Sequence of chain 1.A:
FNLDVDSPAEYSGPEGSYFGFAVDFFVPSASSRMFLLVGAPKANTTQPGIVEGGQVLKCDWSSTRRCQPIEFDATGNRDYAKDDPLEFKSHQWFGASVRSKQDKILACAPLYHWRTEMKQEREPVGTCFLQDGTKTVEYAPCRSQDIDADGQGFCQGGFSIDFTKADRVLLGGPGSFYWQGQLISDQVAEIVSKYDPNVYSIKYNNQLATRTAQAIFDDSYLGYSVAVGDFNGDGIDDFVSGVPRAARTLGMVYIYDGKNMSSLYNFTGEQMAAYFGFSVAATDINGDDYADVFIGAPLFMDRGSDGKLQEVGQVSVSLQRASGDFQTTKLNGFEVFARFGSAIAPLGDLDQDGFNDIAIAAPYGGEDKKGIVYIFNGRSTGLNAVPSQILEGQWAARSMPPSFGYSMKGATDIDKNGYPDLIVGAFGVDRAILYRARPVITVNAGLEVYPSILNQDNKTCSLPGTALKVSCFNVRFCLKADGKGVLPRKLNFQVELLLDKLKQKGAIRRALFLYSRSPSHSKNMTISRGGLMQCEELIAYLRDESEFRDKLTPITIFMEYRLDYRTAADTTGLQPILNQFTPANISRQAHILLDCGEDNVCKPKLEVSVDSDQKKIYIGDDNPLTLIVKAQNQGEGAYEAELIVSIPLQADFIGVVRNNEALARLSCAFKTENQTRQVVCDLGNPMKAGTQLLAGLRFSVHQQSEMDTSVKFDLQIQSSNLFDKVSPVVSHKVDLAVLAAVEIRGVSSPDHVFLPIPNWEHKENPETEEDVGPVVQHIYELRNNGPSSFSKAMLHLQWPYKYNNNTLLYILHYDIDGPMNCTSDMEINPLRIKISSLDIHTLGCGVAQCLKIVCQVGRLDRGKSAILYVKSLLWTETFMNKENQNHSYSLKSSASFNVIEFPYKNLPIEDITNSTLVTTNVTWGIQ

Sequence of chain 1.B:
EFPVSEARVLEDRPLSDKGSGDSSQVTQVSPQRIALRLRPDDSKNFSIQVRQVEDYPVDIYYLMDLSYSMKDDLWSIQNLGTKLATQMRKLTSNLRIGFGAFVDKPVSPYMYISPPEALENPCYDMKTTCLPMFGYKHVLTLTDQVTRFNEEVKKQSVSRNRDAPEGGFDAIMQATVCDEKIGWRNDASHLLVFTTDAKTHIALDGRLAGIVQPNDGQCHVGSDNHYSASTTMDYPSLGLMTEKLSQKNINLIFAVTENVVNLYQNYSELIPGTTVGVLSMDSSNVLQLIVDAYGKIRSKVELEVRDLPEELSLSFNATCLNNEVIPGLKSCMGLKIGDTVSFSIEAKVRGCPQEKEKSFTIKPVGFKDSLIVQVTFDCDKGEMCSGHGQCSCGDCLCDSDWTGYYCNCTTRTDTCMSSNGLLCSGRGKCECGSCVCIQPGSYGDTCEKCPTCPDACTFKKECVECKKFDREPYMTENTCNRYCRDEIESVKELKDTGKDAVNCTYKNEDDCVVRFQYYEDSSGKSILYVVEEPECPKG

This small molecule binds to this protein.
Small molecule (SMILES): CC(=O)N[C@@H]1[C@@H](O)[C@H](O)[C@@H](CO)O[C@H]1O

Binding-site contacts:
Ligand atom C3 contacts residue ASN320 of chain 1.B at 3.2 Å.
Ligand atom C8 contacts residue ASN316 of chain 1.B at 4.4 Å.
Ligand atom O7 contacts residue LEU317 of chain 1.B at 4.0 Å.
Ligand atom C3 contacts residue ARG248 of chain 1.A at 3.9 Å.
Ligand atom C3 contacts residue MET272 of chain 1.A at 4.5 Å (hydrophobic).
Ligand atom O7 contacts residue ASN320 of chain 1.B at 3.0 Å (h-bond).
Ligand atom C6 contacts residue ASN316 of chain 1.B at 3.8 Å.
Ligand atom C5 contacts residue ASN316 of chain 1.B at 4.2 Å.
Ligand atom C1 contacts residue MET272 of chain 1.A at 4.0 Å (hydrophobic).
Ligand atom O7 contacts residue ASN316 of chain 1.B at 3.8 Å.
Ligand atom C2 contacts residue ASN320 of chain 1.B at 2.4 Å.
Ligand atom N2 contacts residue MET272 of chain 1.A at 4.1 Å.
Ligand atom C1 contacts residue ASN320 of chain 1.B at 1.4 Å.
Ligand atom C2 contacts residue ARG248 of chain 1.A at 3.7 Å.
Ligand atom O7 contacts residue ARG248 of chain 1.A at 3.8 Å.
Ligand atom C7 contacts residue ASN320 of chain 1.B at 3.8 Å.
Ligand atom O6 contacts residue ASN316 of chain 1.B at 4.0 Å.
Ligand atom C7 contacts residue ARG248 of chain 1.A at 3.7 Å.
Ligand atom C5 contacts residue ASN320 of chain 1.B at 3.6 Å.
Ligand atom C8 contacts residue ARG248 of chain 1.A at 3.6 Å.
Ligand atom C7 contacts residue ASN316 of chain 1.B at 4.2 Å.
Ligand atom C4 contacts residue ASN320 of chain 1.B at 4.1 Å.
Ligand atom O7 contacts residue MET272 of chain 1.A at 3.1 Å.
Ligand atom O3 contacts residue ASN320 of chain 1.B at 3.0 Å (h-bond).
Ligand atom O5 contacts residue ASN320 of chain 1.B at 2.4 Å (h-bond).
Ligand atom O5 contacts residue ASN316 of chain 1.B at 4.3 Å.
Ligand atom C2 contacts residue MET272 of chain 1.A at 3.5 Å (hydrophobic).
Ligand atom N2 contacts residue ASN320 of chain 1.B at 3.6 Å (h-bond).
Ligand atom C1 contacts residue ASN316 of chain 1.B at 3.8 Å.
Ligand atom N2 contacts residue ARG248 of chain 1.A at 3.4 Å (salt-bridge).
Ligand atom C7 contacts residue MET272 of chain 1.A at 3.9 Å (hydrophobic).